Sequence of chain 3.A:
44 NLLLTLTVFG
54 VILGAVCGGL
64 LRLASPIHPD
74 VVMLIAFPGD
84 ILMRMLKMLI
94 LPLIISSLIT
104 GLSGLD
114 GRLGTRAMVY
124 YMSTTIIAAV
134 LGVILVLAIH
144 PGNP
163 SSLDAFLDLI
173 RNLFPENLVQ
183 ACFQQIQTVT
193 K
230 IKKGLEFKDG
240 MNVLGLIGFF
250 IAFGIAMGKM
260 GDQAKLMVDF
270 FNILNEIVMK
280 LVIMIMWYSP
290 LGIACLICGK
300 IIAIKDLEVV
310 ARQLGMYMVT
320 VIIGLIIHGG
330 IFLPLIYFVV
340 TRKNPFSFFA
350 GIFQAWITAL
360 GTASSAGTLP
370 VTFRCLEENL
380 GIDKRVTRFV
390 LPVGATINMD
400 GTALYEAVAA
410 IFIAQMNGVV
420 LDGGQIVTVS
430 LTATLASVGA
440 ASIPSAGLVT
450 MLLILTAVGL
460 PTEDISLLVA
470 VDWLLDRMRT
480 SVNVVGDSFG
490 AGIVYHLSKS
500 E

Binding-site contacts:
Ligand atom C15 contacts residue SER441 of chain 3.A at 3.3 Å.
Ligand atom C78 contacts residue LEU452 of chain 3.A at 3.9 Å (hydrophobic).
Ligand atom C04 contacts residue ILE442 of chain 3.A at 3.9 Å (hydrophobic).
Ligand atom C21 contacts residue LEU108 of chain 3.A at 3.6 Å (hydrophobic).
Ligand atom C81 contacts residue THR449 of chain 3.A at 4.0 Å.
Ligand atom O20 contacts residue LEU108 of chain 3.A at 3.2 Å (h-bond).
Ligand atom C75 contacts residue LEU434 of chain 3.A at 4.1 Å (hydrophobic).
Ligand atom C19 contacts residue LEU105 of chain 3.A at 4.1 Å (hydrophobic).
Ligand atom C03 contacts residue SER100 of chain 3.A at 3.9 Å.
Ligand atom C01 contacts residue VAL437 of chain 3.A at 3.7 Å (hydrophobic).
Ligand atom C14 contacts residue SER441 of chain 3.A at 3.6 Å.
Ligand atom C05 contacts residue GLY438 of chain 3.A at 3.7 Å.
Ligand atom C75 contacts residue LEU101 of chain 3.A at 3.6 Å (hydrophobic).
Ligand atom C81 contacts residue LEU96 of chain 3.A at 3.7 Å (hydrophobic).
Ligand atom C12 contacts residue ILE396 of chain 3.A at 3.9 Å (hydrophobic).
Ligand atom C79 contacts residue LEU96 of chain 3.A at 4.1 Å (hydrophobic).
Ligand atom O80 contacts residue ILE97 of chain 3.A at 3.9 Å.
Ligand atom O72 contacts residue ILE442 of chain 3.A at 3.9 Å.
Ligand atom O20 contacts residue ASP109 of chain 3.A at 3.6 Å.
Ligand atom C18 contacts residue ASP109 of chain 3.A at 3.7 Å.
Ligand atom C77 contacts residue THR449 of chain 3.A at 3.7 Å.
Ligand atom O25 contacts residue VAL392 of chain 3.A at 3.9 Å.
Ligand atom C17 contacts residue LEU108 of chain 3.A at 3.8 Å (hydrophobic).
Ligand atom C17 contacts residue GLY104 of chain 3.A at 3.9 Å.
Ligand atom C04 contacts residue SER100 of chain 3.A at 3.5 Å.
Ligand atom C01 contacts residue LEU434 of chain 3.A at 3.8 Å (hydrophobic).
Ligand atom C22 contacts residue MET121 of chain 3.A at 4.1 Å (hydrophobic).
Ligand atom C10 contacts residue LEU101 of chain 3.A at 3.5 Å (hydrophobic).
Ligand atom C76 contacts residue LEU434 of chain 3.A at 4.0 Å (hydrophobic).
Ligand atom C78 contacts residue ILE97 of chain 3.A at 4.0 Å (hydrophobic).
Ligand atom C79 contacts residue ILE442 of chain 3.A at 3.6 Å (hydrophobic).
Ligand atom O80 contacts residue SER100 of chain 3.A at 3.9 Å.
Ligand atom C79 contacts residue SER100 of chain 3.A at 4.0 Å.
Ligand atom C18 contacts residue GLY104 of chain 3.A at 4.0 Å.
Ligand atom O72 contacts residue GLY438 of chain 3.A at 3.4 Å.
Ligand atom C19 contacts residue GLY104 of chain 3.A at 3.8 Å.
Ligand atom C22 contacts residue LEU108 of chain 3.A at 3.3 Å (hydrophobic).
Ligand atom C12 contacts residue VAL437 of chain 3.A at 3.9 Å (hydrophobic).
Ligand atom C23 contacts residue VAL392 of chain 3.A at 3.9 Å (hydrophobic).
Ligand atom O20 contacts residue MET121 of chain 3.A at 3.9 Å.

This small molecule binds to this protein.
Small molecule (SMILES): COCC(CCO[C@H]1CC[C@@]2(C)C(=CC[C@H]3[C@@H]4C[C@@H]5O[C@]6(CC[C@@H](C)CO6)[C@@H](C)[C@@H]5[C@@]4(C)CC[C@@H]32)C1)COC